Binding-site contacts:
Ligand atom N2 contacts residue LEU422 of chain 1.A at 3.0 Å (h-bond).
Ligand atom O4 contacts residue GLN411 of chain 1.A at 3.3 Å (h-bond).
Ligand atom O5 contacts residue ALA408 of chain 1.A at 4.2 Å.
Ligand atom C5 contacts residue LYS421 of chain 1.A at 3.6 Å.
Ligand atom C3 contacts residue THR412 of chain 1.A at 4.2 Å.
Ligand atom C5 contacts residue LEU422 of chain 1.A at 3.6 Å (hydrophobic).
Ligand atom O6 contacts residue ALA416 of chain 1.A at 3.9 Å.
Ligand atom O6 contacts residue GLN406 of chain 1.A at 4.0 Å.
Ligand atom O5 contacts residue LEU422 of chain 1.A at 2.9 Å (h-bond).
Ligand atom O4 contacts residue LYS421 of chain 1.A at 3.3 Å (salt-bridge).
Ligand atom C4 contacts residue ALA416 of chain 1.A at 3.7 Å (hydrophobic).
Ligand atom C1 contacts residue GLY410 of chain 1.A at 3.4 Å.
Ligand atom C5 contacts residue GLN411 of chain 1.A at 3.8 Å.
Ligand atom C2 contacts residue LEU422 of chain 1.A at 3.8 Å (hydrophobic).
Ligand atom O6 contacts residue ALA408 of chain 1.A at 2.9 Å (h-bond).
Ligand atom C3 contacts residue LYS421 of chain 1.A at 3.6 Å.
Ligand atom C1 contacts residue LEU422 of chain 1.A at 3.4 Å (hydrophobic).
Ligand atom C2 contacts residue LYS421 of chain 1.A at 4.2 Å.
Ligand atom C8 contacts residue PRO460 of chain 1.A at 3.9 Å (hydrophobic).
Ligand atom C4 contacts residue GLN411 of chain 1.A at 3.3 Å.
Ligand atom C8 contacts residue LEU422 of chain 1.A at 3.3 Å (hydrophobic).
Ligand atom C6 contacts residue ALA408 of chain 1.A at 4.0 Å (hydrophobic).
Ligand atom O4 contacts residue THR412 of chain 1.A at 3.5 Å.
Ligand atom C6 contacts residue LEU422 of chain 1.A at 3.7 Å (hydrophobic).
Ligand atom O5 contacts residue GLY410 of chain 1.A at 3.8 Å.
Ligand atom N2 contacts residue LYS421 of chain 1.A at 3.6 Å.
Ligand atom O7 contacts residue LEU422 of chain 1.A at 4.0 Å.
Ligand atom C8 contacts residue LYS421 of chain 1.A at 4.1 Å.
Ligand atom C8 contacts residue PRO423 of chain 1.A at 4.3 Å (hydrophobic).
Ligand atom O6 contacts residue GLN411 of chain 1.A at 2.3 Å (h-bond).
Ligand atom C4 contacts residue LYS421 of chain 1.A at 3.8 Å.
Ligand atom C7 contacts residue LEU422 of chain 1.A at 3.2 Å (hydrophobic).
Ligand atom O7 contacts residue ASP424 of chain 1.A at 3.5 Å (salt-bridge).
Ligand atom C6 contacts residue GLN411 of chain 1.A at 3.2 Å.
Ligand atom C6 contacts residue ALA416 of chain 1.A at 3.7 Å (hydrophobic).
Ligand atom C4 contacts residue THR412 of chain 1.A at 3.9 Å.
Ligand atom O3 contacts residue THR412 of chain 1.A at 3.4 Å.
Ligand atom O4 contacts residue ALA416 of chain 1.A at 2.3 Å (h-bond).
Ligand atom C2 contacts residue ASP424 of chain 1.A at 4.2 Å.
Ligand atom C1 contacts residue ASP424 of chain 1.A at 3.3 Å.

A protein and the small-molecule ligand that binds it are described below.
Small molecule (SMILES): CC(=O)N[C@@H]1[C@@H](O)[C@H](O)[C@@H](CO)O[C@H]1O

Sequence of chain 1.A:
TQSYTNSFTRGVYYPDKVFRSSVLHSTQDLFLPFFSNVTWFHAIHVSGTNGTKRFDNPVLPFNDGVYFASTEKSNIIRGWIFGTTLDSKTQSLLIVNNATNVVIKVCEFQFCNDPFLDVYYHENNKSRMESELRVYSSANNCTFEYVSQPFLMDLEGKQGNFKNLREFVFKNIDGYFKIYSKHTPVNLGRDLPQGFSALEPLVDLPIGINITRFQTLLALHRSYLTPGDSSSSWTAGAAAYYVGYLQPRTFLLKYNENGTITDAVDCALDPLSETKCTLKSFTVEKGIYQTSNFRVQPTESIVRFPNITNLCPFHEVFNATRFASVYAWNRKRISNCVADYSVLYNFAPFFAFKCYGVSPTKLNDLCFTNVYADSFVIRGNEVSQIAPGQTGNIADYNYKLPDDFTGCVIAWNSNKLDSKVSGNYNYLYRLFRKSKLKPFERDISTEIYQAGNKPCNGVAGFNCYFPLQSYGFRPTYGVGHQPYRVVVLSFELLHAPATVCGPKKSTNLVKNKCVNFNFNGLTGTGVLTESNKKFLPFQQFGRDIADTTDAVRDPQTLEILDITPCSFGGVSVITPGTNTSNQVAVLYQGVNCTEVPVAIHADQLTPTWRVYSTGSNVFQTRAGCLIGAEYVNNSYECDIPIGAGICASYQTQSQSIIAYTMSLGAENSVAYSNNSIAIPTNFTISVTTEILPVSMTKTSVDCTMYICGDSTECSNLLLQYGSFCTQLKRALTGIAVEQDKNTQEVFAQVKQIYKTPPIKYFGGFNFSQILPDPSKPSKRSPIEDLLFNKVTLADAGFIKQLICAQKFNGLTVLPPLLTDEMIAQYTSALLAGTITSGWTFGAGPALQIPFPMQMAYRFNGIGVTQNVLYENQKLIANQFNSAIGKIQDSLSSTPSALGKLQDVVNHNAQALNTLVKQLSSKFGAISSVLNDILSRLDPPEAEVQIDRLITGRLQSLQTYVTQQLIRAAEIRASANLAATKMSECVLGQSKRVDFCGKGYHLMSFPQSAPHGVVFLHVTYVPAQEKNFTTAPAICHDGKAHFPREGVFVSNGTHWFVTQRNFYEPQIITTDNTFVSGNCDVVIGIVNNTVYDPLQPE